Sequence of chain 1.A:
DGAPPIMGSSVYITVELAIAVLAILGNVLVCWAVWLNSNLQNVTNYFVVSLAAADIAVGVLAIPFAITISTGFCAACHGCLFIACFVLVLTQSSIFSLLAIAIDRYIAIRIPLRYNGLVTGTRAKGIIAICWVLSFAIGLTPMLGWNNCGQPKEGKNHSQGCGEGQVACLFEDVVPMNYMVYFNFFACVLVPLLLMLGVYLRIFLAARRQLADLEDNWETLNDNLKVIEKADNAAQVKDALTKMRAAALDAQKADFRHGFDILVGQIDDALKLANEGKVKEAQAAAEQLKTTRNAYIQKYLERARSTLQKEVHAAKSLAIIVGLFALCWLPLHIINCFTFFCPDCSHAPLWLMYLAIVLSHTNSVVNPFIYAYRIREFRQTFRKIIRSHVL

A protein and the small-molecule ligand that binds it are described below.
Small molecule (SMILES): CC(C)CCC[C@@H](C)[C@H]1CC[C@H]2[C@@H]3CC=C4C[C@@H](O)CC[C@]4(C)[C@H]3CC[C@]12C

Binding-site contacts:
Ligand atom C26 contacts residue LEU368 of chain 1.A at 4.4 Å (hydrophobic).
Ligand atom C24 contacts residue ILE372 of chain 1.A at 4.4 Å (hydrophobic).
Ligand atom C11 contacts residue LEU390 of chain 1.A at 4.4 Å (hydrophobic).
Ligand atom O1 contacts residue CYS383 of chain 1.A at 3.5 Å.
Ligand atom C2 contacts residue ALA386 of chain 1.A at 3.6 Å (hydrophobic).
Ligand atom C21 contacts residue ILE373 of chain 1.A at 4.5 Å (hydrophobic).
Ligand atom C19 contacts residue LEU390 of chain 1.A at 3.9 Å (hydrophobic).
Ligand atom C11 contacts residue ILE373 of chain 1.A at 3.9 Å (hydrophobic).
Ligand atom C1 contacts residue ALA386 of chain 1.A at 4.1 Å (hydrophobic).
Ligand atom C3 contacts residue SER384 of chain 1.A at 3.3 Å.
Ligand atom C27 contacts residue PRO369 of chain 1.A at 4.0 Å (hydrophobic).
Ligand atom O1 contacts residue SER384 of chain 1.A at 2.2 Å (h-bond).
Ligand atom C12 contacts residue ILE373 of chain 1.A at 3.8 Å (hydrophobic).
Ligand atom C21 contacts residue PRO369 of chain 1.A at 4.0 Å (hydrophobic).
Ligand atom C12 contacts residue ILE372 of chain 1.A at 4.1 Å (hydrophobic).
Ligand atom C25 contacts residue ILE372 of chain 1.A at 4.5 Å (hydrophobic).
Ligand atom C4 contacts residue SER384 of chain 1.A at 4.4 Å.
Ligand atom C26 contacts residue ILE372 of chain 1.A at 3.4 Å (hydrophobic).
Ligand atom C3 contacts residue CYS383 of chain 1.A at 4.0 Å (hydrophobic).
Ligand atom C2 contacts residue SER384 of chain 1.A at 3.3 Å.
Ligand atom C23 contacts residue ILE372 of chain 1.A at 4.1 Å (hydrophobic).
Ligand atom C9 contacts residue PHE376 of chain 1.A at 4.4 Å (hydrophobic).
Ligand atom C19 contacts residue ALA386 of chain 1.A at 4.0 Å (hydrophobic).
Ligand atom C1 contacts residue PHE376 of chain 1.A at 3.9 Å (hydrophobic).
Ligand atom C18 contacts residue LEU390 of chain 1.A at 3.8 Å (hydrophobic).
Ligand atom C19 contacts residue PRO387 of chain 1.A at 4.4 Å (hydrophobic).
Ligand atom C2 contacts residue HIS385 of chain 1.A at 4.2 Å.
Ligand atom O1 contacts residue HIS385 of chain 1.A at 4.4 Å.